This protein binds this small molecule.
Small molecule (SMILES): CC(=O)N[C@@H]1[C@@H](O)[C@H](O)[C@@H](CO)O[C@H]1O

Sequence of chain 1.B:
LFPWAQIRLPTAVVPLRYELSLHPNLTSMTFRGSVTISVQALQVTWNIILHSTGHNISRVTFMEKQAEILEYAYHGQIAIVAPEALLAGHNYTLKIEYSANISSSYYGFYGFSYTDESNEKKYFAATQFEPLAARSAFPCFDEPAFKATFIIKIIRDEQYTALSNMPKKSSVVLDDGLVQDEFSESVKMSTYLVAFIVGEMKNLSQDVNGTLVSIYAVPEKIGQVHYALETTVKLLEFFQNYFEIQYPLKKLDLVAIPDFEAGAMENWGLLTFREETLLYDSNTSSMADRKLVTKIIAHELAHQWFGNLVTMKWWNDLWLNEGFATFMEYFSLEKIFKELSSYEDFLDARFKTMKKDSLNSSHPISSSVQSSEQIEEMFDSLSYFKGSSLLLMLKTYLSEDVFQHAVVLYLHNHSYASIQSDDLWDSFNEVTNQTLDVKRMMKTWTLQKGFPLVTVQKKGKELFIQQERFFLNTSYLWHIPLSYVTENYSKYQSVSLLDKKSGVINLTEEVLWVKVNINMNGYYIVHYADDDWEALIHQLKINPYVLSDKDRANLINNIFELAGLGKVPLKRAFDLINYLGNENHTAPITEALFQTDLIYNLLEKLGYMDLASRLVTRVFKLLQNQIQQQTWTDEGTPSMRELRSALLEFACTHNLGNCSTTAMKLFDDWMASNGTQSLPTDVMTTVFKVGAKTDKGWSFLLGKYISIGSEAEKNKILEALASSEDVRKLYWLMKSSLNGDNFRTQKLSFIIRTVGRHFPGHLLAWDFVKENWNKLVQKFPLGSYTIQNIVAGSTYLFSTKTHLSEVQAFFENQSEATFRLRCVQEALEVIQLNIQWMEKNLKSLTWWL

Binding-site contacts:
Ligand atom C2 contacts residue ASN697 of chain 1.B at 2.6 Å.
Ligand atom N2 contacts residue ASN697 of chain 1.B at 3.0 Å (h-bond).
Ligand atom O7 contacts residue ASN697 of chain 1.B at 4.3 Å.
Ligand atom C3 contacts residue ASN697 of chain 1.B at 3.9 Å.
Ligand atom C1 contacts residue ASN697 of chain 1.B at 1.4 Å.
Ligand atom C5 contacts residue ASN697 of chain 1.B at 3.7 Å.
Ligand atom O5 contacts residue ASN697 of chain 1.B at 2.4 Å (h-bond).
Ligand atom C8 contacts residue ASN697 of chain 1.B at 4.1 Å.
Ligand atom C4 contacts residue ASN697 of chain 1.B at 4.3 Å.
Ligand atom C7 contacts residue ASN697 of chain 1.B at 3.8 Å.
Ligand atom C1 contacts residue LYS727 of chain 1.B at 4.3 Å.